This small molecule binds to this protein.
Small molecule (SMILES): Nc1ncnc2c1ncn2[C@H]1C[C@H](O)[C@@H](CO[P](=O)(O)N[P](=O)(O)OP(=O)(O)O)O1

Sequence of chain 1.B:
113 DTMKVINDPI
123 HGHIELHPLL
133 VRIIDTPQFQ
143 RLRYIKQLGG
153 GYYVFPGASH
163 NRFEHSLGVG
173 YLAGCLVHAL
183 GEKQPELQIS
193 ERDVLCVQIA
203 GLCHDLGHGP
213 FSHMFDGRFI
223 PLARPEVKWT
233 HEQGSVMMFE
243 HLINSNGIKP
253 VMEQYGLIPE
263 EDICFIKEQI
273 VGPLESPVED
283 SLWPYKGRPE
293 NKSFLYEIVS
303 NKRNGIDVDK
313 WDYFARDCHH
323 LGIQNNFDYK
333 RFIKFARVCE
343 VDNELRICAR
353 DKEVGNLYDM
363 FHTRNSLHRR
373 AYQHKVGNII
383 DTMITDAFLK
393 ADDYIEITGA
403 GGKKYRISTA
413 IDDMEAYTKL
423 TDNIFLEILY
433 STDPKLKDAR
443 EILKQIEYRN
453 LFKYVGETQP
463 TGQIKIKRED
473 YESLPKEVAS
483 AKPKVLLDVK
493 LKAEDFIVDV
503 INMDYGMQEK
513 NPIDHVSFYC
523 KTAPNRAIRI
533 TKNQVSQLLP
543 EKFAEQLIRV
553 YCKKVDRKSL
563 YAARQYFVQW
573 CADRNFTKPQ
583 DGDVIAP

Sequence of chain 1.A:
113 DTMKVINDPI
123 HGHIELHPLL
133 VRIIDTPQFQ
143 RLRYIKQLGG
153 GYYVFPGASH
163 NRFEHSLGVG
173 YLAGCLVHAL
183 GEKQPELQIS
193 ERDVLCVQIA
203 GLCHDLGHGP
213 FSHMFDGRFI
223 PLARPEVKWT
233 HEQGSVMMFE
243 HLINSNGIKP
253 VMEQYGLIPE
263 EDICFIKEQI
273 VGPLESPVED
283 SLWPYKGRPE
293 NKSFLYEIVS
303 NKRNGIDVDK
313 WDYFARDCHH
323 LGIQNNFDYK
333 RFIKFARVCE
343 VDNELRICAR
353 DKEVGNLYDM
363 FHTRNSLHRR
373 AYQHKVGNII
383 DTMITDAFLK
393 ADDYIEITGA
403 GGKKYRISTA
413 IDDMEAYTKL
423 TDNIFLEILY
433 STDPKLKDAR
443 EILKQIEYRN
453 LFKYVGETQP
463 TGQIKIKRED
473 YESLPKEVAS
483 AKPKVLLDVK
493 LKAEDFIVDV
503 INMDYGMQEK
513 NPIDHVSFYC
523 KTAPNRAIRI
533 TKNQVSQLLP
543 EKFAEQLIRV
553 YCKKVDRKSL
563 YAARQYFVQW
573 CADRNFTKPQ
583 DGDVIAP

Sequence of chain 1.C:
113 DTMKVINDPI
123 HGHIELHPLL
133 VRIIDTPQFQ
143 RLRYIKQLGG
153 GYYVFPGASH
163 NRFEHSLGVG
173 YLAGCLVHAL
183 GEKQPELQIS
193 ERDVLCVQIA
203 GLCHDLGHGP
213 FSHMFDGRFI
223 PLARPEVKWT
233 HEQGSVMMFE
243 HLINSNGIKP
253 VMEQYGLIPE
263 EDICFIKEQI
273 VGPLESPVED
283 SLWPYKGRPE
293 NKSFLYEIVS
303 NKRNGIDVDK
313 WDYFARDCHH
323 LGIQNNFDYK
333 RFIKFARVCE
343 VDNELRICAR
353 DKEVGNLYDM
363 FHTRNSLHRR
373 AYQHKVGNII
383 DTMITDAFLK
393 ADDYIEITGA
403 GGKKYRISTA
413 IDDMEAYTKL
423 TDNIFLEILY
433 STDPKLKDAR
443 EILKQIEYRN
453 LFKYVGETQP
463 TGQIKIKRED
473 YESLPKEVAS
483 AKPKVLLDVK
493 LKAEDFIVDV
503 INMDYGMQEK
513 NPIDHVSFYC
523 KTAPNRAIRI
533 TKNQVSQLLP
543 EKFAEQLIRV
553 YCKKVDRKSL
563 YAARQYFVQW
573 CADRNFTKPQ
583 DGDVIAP

Binding-site contacts:
Ligand atom PG contacts residue ARG352 of chain 1.C at 3.3 Å.
Ligand atom PG contacts residue MG1 of chain 1.Q at 3.6 Å.
Ligand atom PA contacts residue LYS354 of chain 1.C at 3.6 Å.
Ligand atom O2G contacts residue ARG352 of chain 1.C at 2.8 Å (salt-bridge).
Ligand atom O3' contacts residue ASN119 of chain 1.B at 3.2 Å (h-bond).
Ligand atom N3A contacts residue GTP1 of chain 1.J at 3.4 Å (h-bond).
Ligand atom C6 contacts residue ARG333 of chain 1.C at 3.7 Å.
Ligand atom O1G contacts residue MG1 of chain 1.Q at 2.3 Å.
Ligand atom O1B contacts residue HIS376 of chain 1.A at 3.6 Å.
Ligand atom C5' contacts residue GTP1 of chain 1.J at 3.3 Å.
Ligand atom O3G contacts residue LYS354 of chain 1.C at 3.2 Å (salt-bridge).
Ligand atom C3' contacts residue VAL156 of chain 1.A at 3.5 Å (hydrophobic).
Ligand atom O4' contacts residue ASN119 of chain 1.B at 3.5 Å.
Ligand atom O2A contacts residue ARG333 of chain 1.C at 3.1 Å (salt-bridge).
Ligand atom O3B contacts residue LYS354 of chain 1.C at 3.2 Å (salt-bridge).
Ligand atom O1A contacts residue HIS376 of chain 1.A at 3.0 Å (h-bond).
Ligand atom N7 contacts residue ARG333 of chain 1.C at 3.5 Å (salt-bridge).
Ligand atom O3' contacts residue VAL156 of chain 1.A at 2.9 Å (h-bond).
Ligand atom C5 contacts residue ARG333 of chain 1.C at 3.6 Å.
Ligand atom C2' contacts residue PHE157 of chain 1.A at 3.5 Å (hydrophobic).
Ligand atom O4' contacts residue ARG333 of chain 1.C at 3.5 Å (salt-bridge).
Ligand atom O2A contacts residue LYS354 of chain 1.C at 2.6 Å (salt-bridge).
Ligand atom PB contacts residue MG1 of chain 1.Q at 3.4 Å.
Ligand atom O3G contacts residue ARG352 of chain 1.C at 2.7 Å (salt-bridge).
Ligand atom N3A contacts residue LYS354 of chain 1.C at 3.7 Å.
Ligand atom O2B contacts residue GTP1 of chain 1.J at 2.5 Å (h-bond).
Ligand atom O1G contacts residue GTP1 of chain 1.J at 2.9 Å (h-bond).
Ligand atom PG contacts residue LYS523 of chain 1.C at 3.7 Å.
Ligand atom N6 contacts residue ASN358 of chain 1.C at 3.6 Å (h-bond).
Ligand atom PB contacts residue GTP1 of chain 1.J at 3.6 Å.
Ligand atom N6 contacts residue ARG372 of chain 1.A at 3.6 Å.
Ligand atom N3 contacts residue ASN119 of chain 1.B at 3.4 Å (h-bond).
Ligand atom C3' contacts residue GTP1 of chain 1.J at 3.6 Å.
Ligand atom O1G contacts residue LYS523 of chain 1.C at 3.1 Å (salt-bridge).
Ligand atom C4' contacts residue GTP1 of chain 1.J at 3.5 Å.
Ligand atom C5' contacts residue VAL117 of chain 1.B at 3.4 Å (hydrophobic).
Ligand atom O2G contacts residue LYS523 of chain 1.C at 3.2 Å (salt-bridge).
Ligand atom O2B contacts residue MG1 of chain 1.Q at 2.0 Å.
Ligand atom C4 contacts residue ARG333 of chain 1.C at 3.6 Å.
Ligand atom C1' contacts residue PHE157 of chain 1.A at 3.5 Å (hydrophobic).